Sequence of chain 1.B:
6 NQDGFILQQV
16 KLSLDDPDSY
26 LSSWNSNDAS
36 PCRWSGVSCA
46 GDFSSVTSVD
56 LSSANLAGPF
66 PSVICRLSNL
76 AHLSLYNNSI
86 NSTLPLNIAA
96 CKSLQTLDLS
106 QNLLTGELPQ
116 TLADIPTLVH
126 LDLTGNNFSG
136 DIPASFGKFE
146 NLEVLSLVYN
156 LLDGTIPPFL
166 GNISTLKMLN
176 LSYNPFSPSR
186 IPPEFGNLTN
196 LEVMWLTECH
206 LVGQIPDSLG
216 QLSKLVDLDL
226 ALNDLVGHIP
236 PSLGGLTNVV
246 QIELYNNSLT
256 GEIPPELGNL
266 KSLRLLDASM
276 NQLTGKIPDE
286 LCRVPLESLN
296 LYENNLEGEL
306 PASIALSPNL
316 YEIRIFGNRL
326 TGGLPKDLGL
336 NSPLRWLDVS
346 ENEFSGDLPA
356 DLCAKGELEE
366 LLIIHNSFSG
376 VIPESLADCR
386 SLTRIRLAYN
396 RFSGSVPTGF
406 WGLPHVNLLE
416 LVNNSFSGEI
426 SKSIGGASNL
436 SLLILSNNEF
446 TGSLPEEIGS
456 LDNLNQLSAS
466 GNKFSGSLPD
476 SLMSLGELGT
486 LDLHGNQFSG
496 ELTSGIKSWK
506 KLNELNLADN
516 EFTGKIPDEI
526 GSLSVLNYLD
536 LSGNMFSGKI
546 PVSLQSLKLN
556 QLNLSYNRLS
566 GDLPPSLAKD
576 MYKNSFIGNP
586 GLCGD

This protein binds this small molecule.
Small molecule (SMILES): CC(=O)N[C@@H]1[C@@H](O)[C@H](O)[C@@H](CO)O[C@H]1O

Binding-site contacts:
Ligand atom O5 contacts residue LEU227 of chain 1.B at 4.1 Å.
Ligand atom O7 contacts residue MET275 of chain 1.B at 4.2 Å.
Ligand atom C8 contacts residue MET275 of chain 1.B at 3.5 Å (hydrophobic).
Ligand atom C2 contacts residue LEU227 of chain 1.B at 4.3 Å (hydrophobic).
Ligand atom C5 contacts residue ASN251 of chain 1.B at 3.7 Å.
Ligand atom O6 contacts residue ASN251 of chain 1.B at 3.9 Å.
Ligand atom N2 contacts residue MET275 of chain 1.B at 3.9 Å.
Ligand atom C7 contacts residue ASN251 of chain 1.B at 3.2 Å.
Ligand atom C1 contacts residue LEU227 of chain 1.B at 4.1 Å (hydrophobic).
Ligand atom C6 contacts residue ASN251 of chain 1.B at 4.5 Å.
Ligand atom C3 contacts residue ASN251 of chain 1.B at 3.8 Å.
Ligand atom O7 contacts residue LEU227 of chain 1.B at 3.7 Å.
Ligand atom O5 contacts residue ASN251 of chain 1.B at 2.4 Å (h-bond).
Ligand atom O7 contacts residue ASN251 of chain 1.B at 3.1 Å (h-bond).
Ligand atom N2 contacts residue ASN251 of chain 1.B at 3.0 Å (h-bond).
Ligand atom C7 contacts residue MET275 of chain 1.B at 3.7 Å (hydrophobic).
Ligand atom C2 contacts residue ASN251 of chain 1.B at 2.5 Å.
Ligand atom C1 contacts residue ASN251 of chain 1.B at 1.4 Å.
Ligand atom C4 contacts residue ASN251 of chain 1.B at 4.2 Å.